Sequence of chain 1.G:
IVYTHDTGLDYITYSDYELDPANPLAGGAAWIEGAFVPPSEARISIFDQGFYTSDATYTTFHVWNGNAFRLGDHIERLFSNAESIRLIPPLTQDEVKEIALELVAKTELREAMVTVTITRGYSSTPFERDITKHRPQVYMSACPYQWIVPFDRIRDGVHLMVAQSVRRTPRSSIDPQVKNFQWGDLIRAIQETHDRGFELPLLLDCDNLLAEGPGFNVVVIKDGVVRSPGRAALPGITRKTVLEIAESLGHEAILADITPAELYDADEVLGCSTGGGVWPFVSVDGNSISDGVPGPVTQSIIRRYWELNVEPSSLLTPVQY

Binding-site contacts:
Ligand atom CAR contacts residue LYS188 of chain 1.H at 3.4 Å.
Ligand atom OAC contacts residue GLY245 of chain 1.H at 3.4 Å.
Ligand atom BR contacts residue GLN155 of chain 1.H at 3.8 Å.
Ligand atom OAE contacts residue ILE246 of chain 1.H at 3.5 Å (h-bond).
Ligand atom CAL contacts residue ASN226 of chain 1.H at 3.7 Å.
Ligand atom OAF contacts residue THR283 of chain 1.H at 2.5 Å (h-bond).
Ligand atom CAM contacts residue GLY224 of chain 1.H at 3.7 Å.
Ligand atom CAX contacts residue LEU243 of chain 1.H at 3.6 Å (hydrophobic).
Ligand atom CAK contacts residue GLY224 of chain 1.H at 3.8 Å.
Ligand atom OAC contacts residue ILE246 of chain 1.H at 2.7 Å (h-bond).
Ligand atom CAX contacts residue LYS188 of chain 1.H at 2.2 Å.
Ligand atom OAE contacts residue GLY245 of chain 1.H at 3.3 Å.
Ligand atom CAL contacts residue LEU243 of chain 1.H at 3.7 Å (hydrophobic).
Ligand atom CAH contacts residue GLY284 of chain 1.H at 3.8 Å.
Ligand atom CAV contacts residue LYS188 of chain 1.H at 3.2 Å.
Ligand atom CAW contacts residue LYS188 of chain 1.H at 2.8 Å.
Ligand atom OAE contacts residue THR247 of chain 1.H at 3.2 Å (h-bond).
Ligand atom OAF contacts residue SER282 of chain 1.H at 3.6 Å.
Ligand atom CAV contacts residue LEU243 of chain 1.H at 3.5 Å (hydrophobic).
Ligand atom OAD contacts residue TYR67 of chain 1.H at 3.6 Å.
Ligand atom CAW contacts residue GLY224 of chain 1.H at 3.6 Å.
Ligand atom CAM contacts residue LYS188 of chain 1.H at 2.6 Å.
Ligand atom PAY contacts residue GLY245 of chain 1.H at 3.8 Å.
Ligand atom CAT contacts residue GLU221 of chain 1.H at 3.6 Å.
Ligand atom OAB contacts residue LYS188 of chain 1.H at 3.3 Å (salt-bridge).
Ligand atom NAP contacts residue GLU221 of chain 1.H at 2.8 Å (salt-bridge).
Ligand atom PAY contacts residue ILE246 of chain 1.H at 3.6 Å.
Ligand atom OAF contacts residue THR247 of chain 1.H at 3.4 Å (h-bond).
Ligand atom CAN contacts residue LYS188 of chain 1.H at 1.3 Å.
Ligand atom OAQ contacts residue LEU243 of chain 1.H at 3.4 Å.
Ligand atom OAB contacts residue THR69 of chain 1.H at 3.6 Å.
Ligand atom NAP contacts residue PHE225 of chain 1.H at 3.8 Å.
Ligand atom OAC contacts residue ARG86 of chain 1.H at 2.9 Å (salt-bridge).
Ligand atom OAD contacts residue LYS188 of chain 1.H at 2.9 Å (salt-bridge).
Ligand atom CAL contacts residue PHE225 of chain 1.H at 3.7 Å (hydrophobic).
Ligand atom OAQ contacts residue LYS188 of chain 1.H at 3.4 Å (salt-bridge).
Ligand atom CAA contacts residue GLU221 of chain 1.H at 3.5 Å.
Ligand atom NAP contacts residue LEU243 of chain 1.H at 3.7 Å.
Ligand atom CAL contacts residue GLU221 of chain 1.H at 3.6 Å.
Ligand atom CAO contacts residue LYS188 of chain 1.H at 3.8 Å.

This protein binds this small molecule.
Small molecule (SMILES): Cc1ncc(COP(=O)([O-])[O-])c(CCC(=O)c2ccc(Br)cc2)c1O

Sequence of chain 1.H:
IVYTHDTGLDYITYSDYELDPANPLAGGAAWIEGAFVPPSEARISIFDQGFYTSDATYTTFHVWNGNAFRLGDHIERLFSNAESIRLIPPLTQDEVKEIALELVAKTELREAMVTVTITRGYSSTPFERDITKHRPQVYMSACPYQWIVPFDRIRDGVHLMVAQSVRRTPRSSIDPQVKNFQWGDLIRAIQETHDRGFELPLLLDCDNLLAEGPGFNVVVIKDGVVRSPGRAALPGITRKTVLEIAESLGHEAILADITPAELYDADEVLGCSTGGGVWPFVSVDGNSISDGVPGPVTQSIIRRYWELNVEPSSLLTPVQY